The protein below binds the small molecule below.
Small molecule (SMILES): CC(=O)N[C@H]1[C@H](O[C@H]2[C@H](O)[C@@H](NC(C)=O)CO[C@@H]2CO)O[C@H](CO)[C@@H](O)[C@@H]1O

Sequence of chain 1.A:
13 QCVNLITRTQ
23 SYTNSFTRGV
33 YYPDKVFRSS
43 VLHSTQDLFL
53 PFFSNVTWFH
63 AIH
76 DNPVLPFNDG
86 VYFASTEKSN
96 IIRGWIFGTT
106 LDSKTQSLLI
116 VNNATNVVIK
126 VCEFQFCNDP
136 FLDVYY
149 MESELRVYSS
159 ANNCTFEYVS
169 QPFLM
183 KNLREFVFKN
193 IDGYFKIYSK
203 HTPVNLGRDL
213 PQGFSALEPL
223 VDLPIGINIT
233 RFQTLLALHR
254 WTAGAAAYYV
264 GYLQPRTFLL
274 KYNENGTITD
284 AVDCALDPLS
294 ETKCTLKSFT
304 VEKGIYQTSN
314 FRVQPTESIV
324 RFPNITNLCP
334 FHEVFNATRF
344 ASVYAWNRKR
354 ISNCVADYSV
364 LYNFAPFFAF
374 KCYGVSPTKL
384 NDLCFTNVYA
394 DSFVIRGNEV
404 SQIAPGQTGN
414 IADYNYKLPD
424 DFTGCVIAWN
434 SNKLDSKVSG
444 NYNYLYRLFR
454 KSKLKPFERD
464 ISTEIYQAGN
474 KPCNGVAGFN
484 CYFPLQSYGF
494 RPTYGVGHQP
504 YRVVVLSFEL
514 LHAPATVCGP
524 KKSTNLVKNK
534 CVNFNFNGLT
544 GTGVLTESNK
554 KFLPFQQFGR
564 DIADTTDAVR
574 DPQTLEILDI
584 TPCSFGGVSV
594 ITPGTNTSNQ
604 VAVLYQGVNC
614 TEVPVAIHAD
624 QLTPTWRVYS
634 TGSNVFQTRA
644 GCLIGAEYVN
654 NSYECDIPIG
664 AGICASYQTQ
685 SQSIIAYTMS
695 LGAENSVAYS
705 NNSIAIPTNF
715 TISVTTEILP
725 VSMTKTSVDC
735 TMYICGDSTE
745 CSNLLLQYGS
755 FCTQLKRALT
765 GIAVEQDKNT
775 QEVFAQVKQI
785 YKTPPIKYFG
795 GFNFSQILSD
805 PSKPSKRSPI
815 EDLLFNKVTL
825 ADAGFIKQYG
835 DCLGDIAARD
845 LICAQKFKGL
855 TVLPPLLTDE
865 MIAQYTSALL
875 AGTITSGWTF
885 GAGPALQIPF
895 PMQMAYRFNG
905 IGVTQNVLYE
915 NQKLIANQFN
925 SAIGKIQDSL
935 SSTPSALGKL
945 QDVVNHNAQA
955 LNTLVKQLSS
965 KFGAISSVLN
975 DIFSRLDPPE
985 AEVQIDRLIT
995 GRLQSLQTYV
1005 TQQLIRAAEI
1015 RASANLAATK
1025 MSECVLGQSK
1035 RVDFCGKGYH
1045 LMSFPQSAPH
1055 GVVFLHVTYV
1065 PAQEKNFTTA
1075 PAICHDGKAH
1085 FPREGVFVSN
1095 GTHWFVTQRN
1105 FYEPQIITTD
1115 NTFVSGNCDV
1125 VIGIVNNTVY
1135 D

Binding-site contacts:
Ligand atom C2 contacts residue ASN713 of chain 1.A at 2.5 Å.
Ligand atom C3 contacts residue ASN713 of chain 1.A at 3.8 Å.
Ligand atom C3 contacts residue LEU918 of chain 1.A at 4.3 Å (hydrophobic).
Ligand atom N2 contacts residue ASN713 of chain 1.A at 2.9 Å (h-bond).
Ligand atom O5 contacts residue ASN713 of chain 1.A at 2.3 Å (h-bond).
Ligand atom N2 contacts residue LEU918 of chain 1.A at 4.2 Å.
Ligand atom C1 contacts residue ASN713 of chain 1.A at 1.4 Å.
Ligand atom C8 contacts residue ASN713 of chain 1.A at 4.3 Å.
Ligand atom C7 contacts residue ASN713 of chain 1.A at 3.6 Å.
Ligand atom O7 contacts residue ASN713 of chain 1.A at 3.9 Å.
Ligand atom C5 contacts residue LEU918 of chain 1.A at 4.2 Å (hydrophobic).
Ligand atom C7 contacts residue GLN1067 of chain 1.A at 4.2 Å.
Ligand atom O4 contacts residue LEU918 of chain 1.A at 4.1 Å.
Ligand atom O7 contacts residue GLN1067 of chain 1.A at 3.6 Å.
Ligand atom C4 contacts residue ASN713 of chain 1.A at 4.2 Å.
Ligand atom C5 contacts residue ASN713 of chain 1.A at 3.6 Å.